Binding-site contacts:
Ligand atom O7 contacts residue ASP193 of chain 1.G at 3.0 Å (salt-bridge).
Ligand atom O3 contacts residue HIS287 of chain 1.G at 3.0 Å (h-bond).
Ligand atom O6 contacts residue LYS329 of chain 1.G at 3.5 Å (salt-bridge).
Ligand atom O7 contacts residue ASN111 of chain 1.H at 3.1 Å (h-bond).
Ligand atom O5 contacts residue MET330 of chain 1.G at 3.4 Å.
Ligand atom O3 contacts residue KCX191 of chain 1.G at 2.8 Å (h-bond).
Ligand atom C contacts residue ASN111 of chain 1.H at 3.3 Å.
Ligand atom O7 contacts residue LYS168 of chain 1.G at 3.0 Å (salt-bridge).
Ligand atom O2P contacts residue LYS166 of chain 1.G at 2.9 Å.
Ligand atom O6P contacts residue HIS321 of chain 1.G at 3.4 Å (h-bond).
Ligand atom C4 contacts residue SER368 of chain 1.G at 3.6 Å.
Ligand atom C3 contacts residue SER368 of chain 1.G at 3.3 Å.
Ligand atom O5P contacts residue HIS321 of chain 1.G at 2.7 Å (h-bond).
Ligand atom O1P contacts residue LYS329 of chain 1.G at 3.0 Å (salt-bridge).
Ligand atom O2 contacts residue ILE164 of chain 1.G at 3.5 Å.
Ligand atom O3P contacts residue GLY393 of chain 1.G at 2.8 Å (h-bond).
Ligand atom O7 contacts residue GLU194 of chain 1.G at 3.4 Å (salt-bridge).
Ligand atom C3 contacts residue KCX191 of chain 1.G at 3.3 Å.
Ligand atom O2P contacts residue GLY394 of chain 1.G at 2.4 Å (h-bond).
Ligand atom O2 contacts residue MG1 of chain 1.Z at 3.1 Å.
Ligand atom O1 contacts residue LYS166 of chain 1.G at 2.7 Å (salt-bridge).
Ligand atom O3 contacts residue MG1 of chain 1.Z at 1.9 Å.
Ligand atom O6 contacts residue ASN111 of chain 1.H at 3.2 Å (h-bond).
Ligand atom O7 contacts residue MG1 of chain 1.Z at 2.7 Å.
Ligand atom O3 contacts residue GLU194 of chain 1.G at 3.5 Å (salt-bridge).
Ligand atom C2 contacts residue MG1 of chain 1.Z at 3.3 Å.
Ligand atom O4 contacts residue SER368 of chain 1.G at 2.7 Å (h-bond).
Ligand atom O2 contacts residue KCX191 of chain 1.G at 3.4 Å (h-bond).
Ligand atom O2P contacts residue THR53 of chain 1.H at 3.3 Å.
Ligand atom O2 contacts residue LYS166 of chain 1.G at 3.1 Å (salt-bridge).
Ligand atom O2P contacts residue GLY393 of chain 1.G at 3.2 Å.
Ligand atom O4 contacts residue GLY369 of chain 1.G at 3.0 Å (h-bond).
Ligand atom O1P contacts residue GLY370 of chain 1.G at 2.6 Å (h-bond).
Ligand atom O6P contacts residue ARG288 of chain 1.G at 3.4 Å (salt-bridge).
Ligand atom C3 contacts residue MG1 of chain 1.Z at 3.0 Å.
Ligand atom C contacts residue MG1 of chain 1.Z at 3.3 Å.
Ligand atom O4P contacts residue ARG288 of chain 1.G at 3.4 Å (salt-bridge).
Ligand atom O5P contacts residue SER368 of chain 1.G at 3.2 Å (h-bond).
Ligand atom O3 contacts residue ASN111 of chain 1.H at 3.5 Å (h-bond).
Ligand atom P2 contacts residue HIS321 of chain 1.G at 3.5 Å.

Sequence of chain 1.H:
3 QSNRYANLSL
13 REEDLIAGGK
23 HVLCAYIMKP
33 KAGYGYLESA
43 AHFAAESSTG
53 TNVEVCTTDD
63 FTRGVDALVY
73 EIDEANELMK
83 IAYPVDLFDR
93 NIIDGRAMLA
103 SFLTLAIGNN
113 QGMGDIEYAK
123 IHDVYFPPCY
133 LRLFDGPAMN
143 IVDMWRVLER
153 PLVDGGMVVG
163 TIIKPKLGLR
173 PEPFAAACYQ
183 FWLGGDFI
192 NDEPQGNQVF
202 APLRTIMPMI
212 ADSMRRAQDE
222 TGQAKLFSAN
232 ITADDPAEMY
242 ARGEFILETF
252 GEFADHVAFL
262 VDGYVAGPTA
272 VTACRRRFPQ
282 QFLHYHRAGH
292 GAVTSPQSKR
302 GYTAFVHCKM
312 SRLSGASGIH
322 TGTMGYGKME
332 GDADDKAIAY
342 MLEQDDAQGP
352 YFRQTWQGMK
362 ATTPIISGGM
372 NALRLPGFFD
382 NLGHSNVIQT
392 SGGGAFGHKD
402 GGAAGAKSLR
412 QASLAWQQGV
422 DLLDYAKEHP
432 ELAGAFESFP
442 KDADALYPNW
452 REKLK

Sequence of chain 1.G:
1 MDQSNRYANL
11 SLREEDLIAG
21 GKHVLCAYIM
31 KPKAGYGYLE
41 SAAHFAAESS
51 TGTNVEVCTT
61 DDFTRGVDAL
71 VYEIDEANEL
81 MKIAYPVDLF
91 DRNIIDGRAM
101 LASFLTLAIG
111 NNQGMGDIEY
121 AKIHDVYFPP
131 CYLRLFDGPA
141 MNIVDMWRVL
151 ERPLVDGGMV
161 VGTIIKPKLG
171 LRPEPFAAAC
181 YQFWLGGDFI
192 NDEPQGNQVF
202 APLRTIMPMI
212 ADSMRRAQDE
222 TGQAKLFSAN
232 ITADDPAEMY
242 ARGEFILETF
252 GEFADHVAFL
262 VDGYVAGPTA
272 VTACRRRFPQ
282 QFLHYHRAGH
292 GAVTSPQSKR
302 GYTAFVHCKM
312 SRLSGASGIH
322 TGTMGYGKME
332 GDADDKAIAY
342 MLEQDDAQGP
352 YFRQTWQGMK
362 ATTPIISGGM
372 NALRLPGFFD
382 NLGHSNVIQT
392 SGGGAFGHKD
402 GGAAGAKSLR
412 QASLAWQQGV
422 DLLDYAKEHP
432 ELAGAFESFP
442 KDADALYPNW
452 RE

This small molecule binds to this protein.
Small molecule (SMILES): O=C(O)[C@@](O)(COP(=O)(O)O)[C@H](O)[C@H](O)COP(=O)(O)O